Sequence of chain 3.B:
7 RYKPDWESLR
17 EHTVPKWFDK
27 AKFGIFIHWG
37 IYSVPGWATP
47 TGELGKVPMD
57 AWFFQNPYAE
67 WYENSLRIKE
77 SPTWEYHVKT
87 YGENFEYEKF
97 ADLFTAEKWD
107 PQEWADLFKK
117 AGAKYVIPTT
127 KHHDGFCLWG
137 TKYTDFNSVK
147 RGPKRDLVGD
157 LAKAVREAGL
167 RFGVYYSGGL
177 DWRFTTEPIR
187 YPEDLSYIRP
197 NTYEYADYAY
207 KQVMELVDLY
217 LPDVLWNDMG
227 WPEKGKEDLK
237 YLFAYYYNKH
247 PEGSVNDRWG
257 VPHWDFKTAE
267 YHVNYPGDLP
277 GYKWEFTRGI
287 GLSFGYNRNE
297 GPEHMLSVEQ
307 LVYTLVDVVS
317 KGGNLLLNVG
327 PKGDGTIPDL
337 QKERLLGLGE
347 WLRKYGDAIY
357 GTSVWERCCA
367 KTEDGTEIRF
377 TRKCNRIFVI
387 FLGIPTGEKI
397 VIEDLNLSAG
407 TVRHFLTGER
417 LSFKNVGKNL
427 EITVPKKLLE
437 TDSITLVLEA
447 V

This small molecule binds to this protein.
Small molecule (SMILES): C[C@@H]1N[C@H](CNC(=O)CCc2c[nH]c3ccccc23)[C@@H](O)[C@H](O)[C@@H]1O

Binding-site contacts:
Ligand atom CAW contacts residue HIS128 of chain 3.B at 3.8 Å.
Ligand atom CAX contacts residue ASP224 of chain 3.B at 3.7 Å.
Ligand atom NAO contacts residue ARG254 of chain 3.B at 3.7 Å.
Ligand atom CAY contacts residue TRP67 of chain 3.B at 3.7 Å (hydrophobic).
Ligand atom OAE contacts residue HIS129 of chain 3.B at 3.7 Å.
Ligand atom CAU contacts residue PHE290 of chain 3.B at 3.8 Å (hydrophobic).
Ligand atom OAC contacts residue HIS34 of chain 3.B at 2.7 Å (h-bond).
Ligand atom OAC contacts residue ASP224 of chain 3.B at 3.5 Å (salt-bridge).
Ligand atom CAA contacts residue GLU266 of chain 3.B at 3.6 Å.
Ligand atom CAQ contacts residue GLU266 of chain 3.B at 3.7 Å.
Ligand atom CAY contacts residue GLU66 of chain 3.B at 3.2 Å.
Ligand atom CAI contacts residue GLU266 of chain 3.B at 3.6 Å.
Ligand atom NAN contacts residue ARG254 of chain 3.B at 3.6 Å.
Ligand atom OAC contacts residue HIS128 of chain 3.B at 2.8 Å (h-bond).
Ligand atom CAX contacts residue HIS129 of chain 3.B at 3.2 Å.
Ligand atom CAX contacts residue TRP67 of chain 3.B at 3.7 Å (hydrophobic).
Ligand atom OAE contacts residue GLU66 of chain 3.B at 2.8 Å (salt-bridge).
Ligand atom CAM contacts residue ASP224 of chain 3.B at 3.5 Å.
Ligand atom CAV contacts residue GLU266 of chain 3.B at 3.4 Å.
Ligand atom OAC contacts residue TYR171 of chain 3.B at 3.4 Å (h-bond).
Ligand atom CAY contacts residue HIS128 of chain 3.B at 3.8 Å.
Ligand atom OAB contacts residue MET225 of chain 3.B at 3.6 Å (h-bond).
Ligand atom NAO contacts residue GLU266 of chain 3.B at 3.1 Å (salt-bridge).
Ligand atom OAE contacts residue TRP67 of chain 3.B at 3.3 Å (h-bond).
Ligand atom CAG contacts residue TYR64 of chain 3.B at 3.6 Å (hydrophobic).
Ligand atom CAU contacts residue GLU266 of chain 3.B at 3.4 Å.
Ligand atom CAY contacts residue TYR64 of chain 3.B at 3.7 Å (hydrophobic).
Ligand atom OAD contacts residue TRP67 of chain 3.B at 2.6 Å (h-bond).
Ligand atom OAD contacts residue HIS129 of chain 3.B at 2.8 Å (h-bond).
Ligand atom CAK contacts residue GLU266 of chain 3.B at 3.5 Å.
Ligand atom CAW contacts residue HIS34 of chain 3.B at 3.4 Å.
Ligand atom CAA contacts residue PHE290 of chain 3.B at 3.6 Å (hydrophobic).
Ligand atom OAE contacts residue HIS128 of chain 3.B at 2.7 Å.
Ligand atom NAN contacts residue GLU266 of chain 3.B at 3.1 Å (salt-bridge).
Ligand atom CAW contacts residue GLU66 of chain 3.B at 3.6 Å.
Ligand atom CAV contacts residue ASP224 of chain 3.B at 3.5 Å.
Ligand atom NAO contacts residue ASP224 of chain 3.B at 2.8 Å (salt-bridge).
Ligand atom CAU contacts residue ASP224 of chain 3.B at 3.8 Å.
Ligand atom CAQ contacts residue ARG254 of chain 3.B at 3.6 Å.
Ligand atom CAA contacts residue HIS34 of chain 3.B at 3.7 Å.